Sequence of chain 2.E:
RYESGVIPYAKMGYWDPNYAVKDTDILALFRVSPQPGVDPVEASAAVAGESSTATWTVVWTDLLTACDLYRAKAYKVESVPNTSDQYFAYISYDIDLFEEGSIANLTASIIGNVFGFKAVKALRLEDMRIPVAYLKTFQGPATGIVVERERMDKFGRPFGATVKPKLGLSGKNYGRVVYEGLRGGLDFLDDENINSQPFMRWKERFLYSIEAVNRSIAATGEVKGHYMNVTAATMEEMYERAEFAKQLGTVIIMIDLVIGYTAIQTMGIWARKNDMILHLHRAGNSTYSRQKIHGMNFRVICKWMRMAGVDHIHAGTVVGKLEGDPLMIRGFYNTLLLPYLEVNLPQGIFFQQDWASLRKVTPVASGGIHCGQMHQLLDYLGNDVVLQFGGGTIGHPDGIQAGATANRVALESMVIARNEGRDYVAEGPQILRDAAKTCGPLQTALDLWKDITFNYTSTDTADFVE

Sequence of chain 1.I:
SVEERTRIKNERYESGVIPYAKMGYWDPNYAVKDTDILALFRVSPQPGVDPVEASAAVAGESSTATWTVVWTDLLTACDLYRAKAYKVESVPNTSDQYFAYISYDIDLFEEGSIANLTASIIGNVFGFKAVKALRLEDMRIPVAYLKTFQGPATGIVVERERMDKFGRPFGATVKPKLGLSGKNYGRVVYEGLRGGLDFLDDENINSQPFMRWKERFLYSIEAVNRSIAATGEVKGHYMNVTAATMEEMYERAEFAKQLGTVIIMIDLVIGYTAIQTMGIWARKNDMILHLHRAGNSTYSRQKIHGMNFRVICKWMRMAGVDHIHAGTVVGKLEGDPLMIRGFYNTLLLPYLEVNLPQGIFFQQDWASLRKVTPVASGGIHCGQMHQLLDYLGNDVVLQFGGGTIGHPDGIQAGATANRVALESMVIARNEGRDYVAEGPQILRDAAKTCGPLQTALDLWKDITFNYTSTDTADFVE

Binding-site contacts:
Ligand atom C2 contacts residue MG1 of chain 2.MB at 2.9 Å.
Ligand atom O3P contacts residue THR67 of chain 1.I at 2.5 Å (h-bond).
Ligand atom O3P contacts residue GLY405 of chain 2.E at 2.8 Å (h-bond).
Ligand atom O4P contacts residue ARG296 of chain 2.E at 2.9 Å (salt-bridge).
Ligand atom O2P contacts residue TRP68 of chain 1.I at 3.4 Å.
Ligand atom O6 contacts residue GLU206 of chain 2.E at 3.2 Å (salt-bridge).
Ligand atom O3 contacts residue HIS295 of chain 2.E at 3.0 Å (h-bond).
Ligand atom O5P contacts residue ARG296 of chain 2.E at 2.9 Å (salt-bridge).
Ligand atom O2 contacts residue ASP205 of chain 2.E at 3.4 Å (salt-bridge).
Ligand atom C contacts residue ASN125 of chain 1.I at 3.4 Å.
Ligand atom P1 contacts residue THR67 of chain 1.I at 3.4 Å.
Ligand atom O4 contacts residue SER380 of chain 2.E at 2.9 Å (h-bond).
Ligand atom O6P contacts residue HIS328 of chain 2.E at 2.5 Å (h-bond).
Ligand atom O2 contacts residue THR175 of chain 2.E at 2.8 Å (h-bond).
Ligand atom O3P contacts residue LYS177 of chain 2.E at 3.4 Å.
Ligand atom C3 contacts residue MG1 of chain 2.MB at 3.1 Å.
Ligand atom O2 contacts residue KCX203 of chain 2.E at 3.1 Å (h-bond).
Ligand atom O1 contacts residue LYS177 of chain 2.E at 3.2 Å (salt-bridge).
Ligand atom O2 contacts residue LYS177 of chain 2.E at 3.0 Å (salt-bridge).
Ligand atom O1P contacts residue GLY404 of chain 2.E at 2.8 Å (h-bond).
Ligand atom O5P contacts residue LEU336 of chain 2.E at 3.4 Å.
Ligand atom C3 contacts residue KCX203 of chain 2.E at 3.1 Å.
Ligand atom O4 contacts residue GLY381 of chain 2.E at 3.2 Å (h-bond).
Ligand atom O6 contacts residue LYS177 of chain 2.E at 3.3 Å (salt-bridge).
Ligand atom O3 contacts residue GLU206 of chain 2.E at 3.0 Å (salt-bridge).
Ligand atom O6 contacts residue ASP205 of chain 2.E at 3.1 Å (salt-bridge).
Ligand atom O2P contacts residue THR67 of chain 1.I at 3.4 Å (h-bond).
Ligand atom O7 contacts residue LYS335 of chain 2.E at 2.9 Å (salt-bridge).
Ligand atom C contacts residue MG1 of chain 2.MB at 2.9 Å.
Ligand atom O3 contacts residue MG1 of chain 2.MB at 2.2 Å.
Ligand atom O2P contacts residue GLY381 of chain 2.E at 3.3 Å.
Ligand atom O7 contacts residue GLU62 of chain 1.I at 3.4 Å (salt-bridge).
Ligand atom O6 contacts residue LYS179 of chain 2.E at 2.8 Å (salt-bridge).
Ligand atom O6 contacts residue ASN125 of chain 1.I at 2.9 Å (h-bond).
Ligand atom O2P contacts residue LYS335 of chain 2.E at 2.8 Å (salt-bridge).
Ligand atom O2P contacts residue GLY382 of chain 2.E at 2.9 Å (h-bond).
Ligand atom O6 contacts residue MG1 of chain 2.MB at 2.1 Å.
Ligand atom O3 contacts residue KCX203 of chain 2.E at 2.6 Å (h-bond).
Ligand atom O6P contacts residue SER380 of chain 2.E at 3.3 Å (h-bond).
Ligand atom O2 contacts residue MG1 of chain 2.MB at 2.3 Å.

This small molecule binds to this protein.
Small molecule (SMILES): O=C(O)[C@@](O)(COP(=O)(O)O)[C@H](O)[C@H](O)COP(=O)(O)O